Sequence of chain 1.A:
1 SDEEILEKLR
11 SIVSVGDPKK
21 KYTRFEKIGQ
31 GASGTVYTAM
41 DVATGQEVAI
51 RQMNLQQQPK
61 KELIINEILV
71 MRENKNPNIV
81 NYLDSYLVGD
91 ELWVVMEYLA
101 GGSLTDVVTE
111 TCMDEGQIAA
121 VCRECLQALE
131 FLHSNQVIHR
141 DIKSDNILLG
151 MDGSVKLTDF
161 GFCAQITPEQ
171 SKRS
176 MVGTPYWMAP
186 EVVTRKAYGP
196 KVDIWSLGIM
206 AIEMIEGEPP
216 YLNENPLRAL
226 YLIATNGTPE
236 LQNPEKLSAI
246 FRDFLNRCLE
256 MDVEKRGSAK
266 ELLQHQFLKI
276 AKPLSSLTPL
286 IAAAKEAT

This small molecule binds to this protein.
Small molecule (SMILES): O=C1NC(=O)c2c1c1cccn3[Ru](C#[O+])(C4C=CC=C4)<-n4c5ccc(O)cc5c2c4c13

Binding-site contacts:
Ligand atom C1 contacts residue ALA49 of chain 1.A at 3.6 Å (hydrophobic).
Ligand atom O15 contacts residue ALA100 of chain 1.A at 3.7 Å.
Ligand atom C30 contacts residue LEU148 of chain 1.A at 3.4 Å (hydrophobic).
Ligand atom O8 contacts residue TYR98 of chain 1.A at 3.4 Å.
Ligand atom C4 contacts residue ARG51 of chain 1.A at 4.1 Å.
Ligand atom N19 contacts residue VAL80 of chain 1.A at 3.7 Å.
Ligand atom C10 contacts residue VAL36 of chain 1.A at 4.0 Å (hydrophobic).
Ligand atom C26 contacts residue TYR98 of chain 1.A at 3.6 Å (hydrophobic).
Ligand atom O8 contacts residue GLU97 of chain 1.A at 3.5 Å (salt-bridge).
Ligand atom C30 contacts residue GLU97 of chain 1.A at 3.6 Å.
Ligand atom O15 contacts residue GLY102 of chain 1.A at 3.1 Å (h-bond).
Ligand atom C27 contacts residue LEU148 of chain 1.A at 4.0 Å (hydrophobic).
Ligand atom O8 contacts residue LEU148 of chain 1.A at 3.2 Å.
Ligand atom C25 contacts residue LEU99 of chain 1.A at 3.4 Å (hydrophobic).
Ligand atom C29 contacts residue LEU148 of chain 1.A at 3.6 Å (hydrophobic).
Ligand atom C5 contacts residue ARG51 of chain 1.A at 3.9 Å.
Ligand atom C25 contacts residue GLY102 of chain 1.A at 4.0 Å.
Ligand atom C26 contacts residue LEU99 of chain 1.A at 3.3 Å (hydrophobic).
Ligand atom O11 contacts residue GLY29 of chain 1.A at 3.1 Å.
Ligand atom N20 contacts residue VAL36 of chain 1.A at 4.0 Å.
Ligand atom C2 contacts residue ALA49 of chain 1.A at 4.0 Å (hydrophobic).
Ligand atom O9 contacts residue MET96 of chain 1.A at 3.1 Å.
Ligand atom N19 contacts residue GLU97 of chain 1.A at 2.8 Å (salt-bridge).
Ligand atom C5 contacts residue VAL36 of chain 1.A at 3.7 Å (hydrophobic).
Ligand atom O9 contacts residue ALA49 of chain 1.A at 3.9 Å.
Ligand atom C6 contacts residue VAL36 of chain 1.A at 3.5 Å (hydrophobic).
Ligand atom C25 contacts residue TYR98 of chain 1.A at 4.0 Å (hydrophobic).
Ligand atom C1 contacts residue MET96 of chain 1.A at 3.9 Å (hydrophobic).
Ligand atom N19 contacts residue ALA49 of chain 1.A at 3.4 Å.
Ligand atom O15 contacts residue TYR98 of chain 1.A at 4.0 Å.
Ligand atom O15 contacts residue LEU99 of chain 1.A at 2.6 Å (h-bond).
Ligand atom C10 contacts residue GLY29 of chain 1.A at 4.0 Å.
Ligand atom N19 contacts residue MET96 of chain 1.A at 4.0 Å.
Ligand atom C30 contacts residue ALA49 of chain 1.A at 3.7 Å (hydrophobic).
Ligand atom O11 contacts residue ILE28 of chain 1.A at 3.3 Å.
Ligand atom C26 contacts residue LEU148 of chain 1.A at 3.9 Å (hydrophobic).
Ligand atom C28 contacts residue LEU148 of chain 1.A at 3.8 Å (hydrophobic).
Ligand atom O11 contacts residue VAL36 of chain 1.A at 3.3 Å.
Ligand atom C1 contacts residue GLU97 of chain 1.A at 3.9 Å.
Ligand atom O8 contacts residue LEU99 of chain 1.A at 3.1 Å (h-bond).